Sequence of chain 1.D:
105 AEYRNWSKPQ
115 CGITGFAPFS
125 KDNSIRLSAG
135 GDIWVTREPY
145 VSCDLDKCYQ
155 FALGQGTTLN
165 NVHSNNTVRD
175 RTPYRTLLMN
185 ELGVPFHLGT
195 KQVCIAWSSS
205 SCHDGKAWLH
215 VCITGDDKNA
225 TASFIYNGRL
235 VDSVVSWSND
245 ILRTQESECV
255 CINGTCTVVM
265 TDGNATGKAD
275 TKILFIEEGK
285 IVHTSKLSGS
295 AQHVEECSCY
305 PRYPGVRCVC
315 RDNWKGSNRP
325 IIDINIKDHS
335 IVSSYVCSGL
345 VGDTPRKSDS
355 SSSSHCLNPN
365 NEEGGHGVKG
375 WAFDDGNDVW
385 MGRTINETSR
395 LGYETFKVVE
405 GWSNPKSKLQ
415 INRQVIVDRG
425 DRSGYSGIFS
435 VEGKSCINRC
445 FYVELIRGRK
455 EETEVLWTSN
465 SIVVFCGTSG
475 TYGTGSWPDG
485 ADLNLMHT

Binding-site contacts:
Ligand atom C7 contacts residue HIS297 of chain 1.D at 4.0 Å.
Ligand atom C5 contacts residue GLY66 of chain 1.E at 3.5 Å.
Ligand atom C1 contacts residue THR270 of chain 1.D at 3.2 Å.
Ligand atom C3 contacts residue GLN65 of chain 1.E at 3.1 Å.
Ligand atom C2 contacts residue GLN65 of chain 1.E at 3.6 Å.
Ligand atom N2 contacts residue HIS297 of chain 1.D at 3.8 Å.
Ligand atom C2 contacts residue GLN65 of chain 1.E at 3.4 Å.
Ligand atom C4 contacts residue GLN65 of chain 1.E at 3.7 Å.
Ligand atom C5 contacts residue ASN268 of chain 1.D at 3.6 Å.
Ligand atom O3 contacts residue TYR60 of chain 1.E at 3.8 Å.
Ligand atom O6 contacts residue GLN62 of chain 1.E at 4.1 Å.
Ligand atom C2 contacts residue ASN268 of chain 1.D at 2.6 Å.
Ligand atom C5 contacts residue THR270 of chain 1.D at 3.4 Å.
Ligand atom C3 contacts residue ASN268 of chain 1.D at 3.9 Å.
Ligand atom C4 contacts residue TYR60 of chain 1.E at 3.8 Å (hydrophobic).
Ligand atom O5 contacts residue ASN268 of chain 1.D at 2.3 Å (h-bond).
Ligand atom C8 contacts residue GLN62 of chain 1.E at 3.5 Å.
Ligand atom O4 contacts residue GLY66 of chain 1.E at 3.9 Å.
Ligand atom O7 contacts residue ASN268 of chain 1.D at 2.8 Å (h-bond).
Ligand atom O2 contacts residue GLN65 of chain 1.E at 2.8 Å (h-bond).
Ligand atom O4 contacts residue TYR60 of chain 1.E at 4.0 Å.
Ligand atom O6 contacts residue GLY66 of chain 1.E at 3.3 Å (h-bond).
Ligand atom C4 contacts residue GLN65 of chain 1.E at 3.5 Å.
Ligand atom C3 contacts residue GLN65 of chain 1.E at 3.7 Å.
Ligand atom C1 contacts residue ASN268 of chain 1.D at 1.4 Å.
Ligand atom O5 contacts residue THR270 of chain 1.D at 3.4 Å (h-bond).
Ligand atom C5 contacts residue GLN65 of chain 1.E at 3.5 Å.
Ligand atom O3 contacts residue GLN65 of chain 1.E at 3.1 Å (h-bond).
Ligand atom C7 contacts residue ASN268 of chain 1.D at 3.2 Å.
Ligand atom C1 contacts residue GLN65 of chain 1.E at 3.8 Å.
Ligand atom O3 contacts residue GLN65 of chain 1.E at 3.2 Å.
Ligand atom O7 contacts residue TRP318 of chain 1.D at 4.1 Å.
Ligand atom C8 contacts residue TRP318 of chain 1.D at 3.7 Å (hydrophobic).
Ligand atom O7 contacts residue GLN65 of chain 1.E at 3.5 Å (h-bond).
Ligand atom O6 contacts residue GLN65 of chain 1.E at 3.5 Å.
Ligand atom C8 contacts residue HIS297 of chain 1.D at 4.0 Å.
Ligand atom O5 contacts residue GLN65 of chain 1.E at 3.5 Å (h-bond).
Ligand atom N2 contacts residue ASN268 of chain 1.D at 3.1 Å (h-bond).
Ligand atom C6 contacts residue GLY66 of chain 1.E at 3.7 Å.
Ligand atom C5 contacts residue GLN65 of chain 1.E at 3.8 Å.

A protein and the small-molecule ligand that binds it are described below.
Small molecule (SMILES): CC(=O)N[C@H]1[C@H](O[C@H]2[C@H](O)[C@@H](NC(C)=O)CO[C@@H]2CO[C@@H]2O[C@@H](C)[C@@H](O)[C@@H](O)[C@@H]2O)O[C@H](CO)[C@@H](O)[C@@H]1O

Sequence of chain 1.E:
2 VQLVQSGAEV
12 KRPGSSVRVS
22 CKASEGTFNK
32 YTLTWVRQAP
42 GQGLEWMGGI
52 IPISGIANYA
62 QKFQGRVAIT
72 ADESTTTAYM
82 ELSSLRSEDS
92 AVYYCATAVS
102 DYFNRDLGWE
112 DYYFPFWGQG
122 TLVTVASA